Binding-site contacts:
Ligand atom O6 contacts residue TRP466 of chain 1.A at 4.4 Å.
Ligand atom O2 contacts residue TRP447 of chain 1.A at 3.3 Å.
Ligand atom O6 contacts residue TYR418 of chain 1.A at 4.0 Å.
Ligand atom C6 contacts residue TYR418 of chain 1.A at 3.7 Å (hydrophobic).
Ligand atom C4 contacts residue TRP447 of chain 1.A at 4.0 Å (hydrophobic).
Ligand atom O1 contacts residue GLU529 of chain 1.A at 2.5 Å (salt-bridge).
Ligand atom C2 contacts residue TYR418 of chain 1.A at 3.8 Å (hydrophobic).
Ligand atom O4 contacts residue TYR468 of chain 1.A at 3.9 Å.
Ligand atom O3 contacts residue TRP447 of chain 1.A at 3.7 Å.
Ligand atom C1 contacts residue TYR418 of chain 1.A at 3.7 Å (hydrophobic).
Ligand atom O6 contacts residue GLN495 of chain 1.A at 3.0 Å (h-bond).
Ligand atom C2 contacts residue PHE420 of chain 1.A at 4.2 Å (hydrophobic).
Ligand atom O2 contacts residue PHE420 of chain 1.A at 3.6 Å.
Ligand atom C5 contacts residue GLN460 of chain 1.A at 4.1 Å.
Ligand atom C1 contacts residue GLN460 of chain 1.A at 3.6 Å.
Ligand atom C5 contacts residue TYR418 of chain 1.A at 4.0 Å (hydrophobic).
Ligand atom C6 contacts residue TRP466 of chain 1.A at 4.0 Å (hydrophobic).
Ligand atom C5 contacts residue TYR468 of chain 1.A at 4.2 Å (hydrophobic).
Ligand atom O5 contacts residue TRP447 of chain 1.A at 4.0 Å.
Ligand atom C6 contacts residue TYR468 of chain 1.A at 3.9 Å (hydrophobic).
Ligand atom C6 contacts residue GLN460 of chain 1.A at 3.4 Å.
Ligand atom O5 contacts residue TYR418 of chain 1.A at 3.3 Å (h-bond).
Ligand atom C6 contacts residue TRP447 of chain 1.A at 4.4 Å (hydrophobic).
Ligand atom C1 contacts residue TRP447 of chain 1.A at 4.3 Å (hydrophobic).
Ligand atom O1 contacts residue GLN460 of chain 1.A at 4.3 Å.
Ligand atom O6 contacts residue TYR468 of chain 1.A at 4.3 Å.
Ligand atom C1 contacts residue GLU529 of chain 1.A at 3.4 Å.
Ligand atom O5 contacts residue GLN460 of chain 1.A at 3.0 Å (h-bond).
Ligand atom C6 contacts residue GLN495 of chain 1.A at 4.1 Å.
Ligand atom O5 contacts residue GLU529 of chain 1.A at 3.7 Å.
Ligand atom O6 contacts residue GLN460 of chain 1.A at 2.6 Å (h-bond).
Ligand atom C2 contacts residue TRP447 of chain 1.A at 3.8 Å (hydrophobic).
Ligand atom C3 contacts residue TRP447 of chain 1.A at 3.8 Å (hydrophobic).

The small molecule below binds the protein below.
Small molecule (SMILES): OC[C@H]1O[C@H](O[C@@H]2[C@@H](O)[C@@H](O)O[C@H](CO)[C@H]2O)[C@H](O)[C@@H](O)[C@@H]1O

Sequence of chain 1.A:
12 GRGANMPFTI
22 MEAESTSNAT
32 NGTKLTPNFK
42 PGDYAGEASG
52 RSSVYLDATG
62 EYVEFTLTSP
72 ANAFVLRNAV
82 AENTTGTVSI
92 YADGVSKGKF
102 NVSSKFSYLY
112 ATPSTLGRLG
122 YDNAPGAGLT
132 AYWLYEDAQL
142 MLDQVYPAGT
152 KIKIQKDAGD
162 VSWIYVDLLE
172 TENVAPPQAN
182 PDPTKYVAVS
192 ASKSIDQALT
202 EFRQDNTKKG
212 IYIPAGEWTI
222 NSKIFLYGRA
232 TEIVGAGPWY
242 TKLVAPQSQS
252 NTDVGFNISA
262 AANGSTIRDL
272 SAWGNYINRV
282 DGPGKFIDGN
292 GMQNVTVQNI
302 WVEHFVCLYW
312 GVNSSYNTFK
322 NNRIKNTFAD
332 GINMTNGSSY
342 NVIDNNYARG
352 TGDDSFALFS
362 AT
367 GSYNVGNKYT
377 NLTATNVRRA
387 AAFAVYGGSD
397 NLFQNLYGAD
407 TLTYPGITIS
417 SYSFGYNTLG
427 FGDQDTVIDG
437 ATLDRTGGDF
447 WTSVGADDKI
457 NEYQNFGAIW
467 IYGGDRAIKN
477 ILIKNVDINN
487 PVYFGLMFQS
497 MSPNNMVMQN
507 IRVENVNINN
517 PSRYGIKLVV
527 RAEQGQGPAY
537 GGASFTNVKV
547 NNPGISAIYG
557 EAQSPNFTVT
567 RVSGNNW